Sequence of chain 1.V:
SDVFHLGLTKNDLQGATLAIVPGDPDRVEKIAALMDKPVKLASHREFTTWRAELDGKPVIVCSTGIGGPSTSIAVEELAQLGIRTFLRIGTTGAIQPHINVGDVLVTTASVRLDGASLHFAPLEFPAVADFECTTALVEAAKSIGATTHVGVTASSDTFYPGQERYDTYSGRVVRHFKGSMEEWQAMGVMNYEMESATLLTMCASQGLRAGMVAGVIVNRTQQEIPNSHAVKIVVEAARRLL

Binding-site contacts:
Ligand atom C6 contacts residue THR94 of chain 1.V at 3.4 Å.
Ligand atom C5 contacts residue GLY96 of chain 1.V at 3.4 Å.
Ligand atom C5 contacts residue THR95 of chain 1.V at 3.4 Å.
Ligand atom C5' contacts residue ILE69 of chain 1.V at 3.8 Å (hydrophobic).
Ligand atom C2 contacts residue GLU196 of chain 1.V at 3.9 Å.
Ligand atom C2' contacts residue GLU198 of chain 1.V at 3.5 Å.
Ligand atom C4 contacts residue GLN166 of chain 1.V at 3.7 Å.
Ligand atom N1 contacts residue THR94 of chain 1.V at 3.5 Å (h-bond).
Ligand atom O4' contacts residue PO41 of chain 1.PC at 3.0 Å (h-bond).
Ligand atom O4 contacts residue GLY96 of chain 1.V at 3.4 Å.
Ligand atom C4 contacts residue ARG168 of chain 1.V at 3.7 Å.
Ligand atom O2 contacts residue MET197 of chain 1.V at 3.2 Å.
Ligand atom N3 contacts residue PHE162 of chain 1.V at 3.8 Å.
Ligand atom C6 contacts residue THR95 of chain 1.V at 3.6 Å.
Ligand atom C2' contacts residue MET197 of chain 1.V at 3.6 Å (hydrophobic).
Ligand atom C3' contacts residue PO41 of chain 1.PC at 3.5 Å.
Ligand atom C2 contacts residue TYR195 of chain 1.V at 3.9 Å (hydrophobic).
Ligand atom C3' contacts residue GLU198 of chain 1.V at 3.6 Å.
Ligand atom O5' contacts residue HIS8 of chain 1.U at 2.8 Å (h-bond).
Ligand atom O3' contacts residue ILE69 of chain 1.V at 3.6 Å.
Ligand atom C4' contacts residue PO41 of chain 1.PC at 3.5 Å.
Ligand atom O3' contacts residue GLU198 of chain 1.V at 2.5 Å (salt-bridge).
Ligand atom C4 contacts residue GLY96 of chain 1.V at 3.4 Å.
Ligand atom C2 contacts residue GLN166 of chain 1.V at 3.7 Å.
Ligand atom C1' contacts residue PO41 of chain 1.PC at 3.8 Å.
Ligand atom C2' contacts residue PO41 of chain 1.PC at 3.2 Å.
Ligand atom O4 contacts residue ARG168 of chain 1.V at 2.8 Å (salt-bridge).
Ligand atom N3 contacts residue TYR195 of chain 1.V at 3.8 Å.
Ligand atom O3' contacts residue PO41 of chain 1.PC at 2.9 Å (h-bond).
Ligand atom N3 contacts residue GLN166 of chain 1.V at 2.8 Å (h-bond).
Ligand atom O4' contacts residue THR94 of chain 1.V at 3.2 Å (h-bond).
Ligand atom C5' contacts residue HIS8 of chain 1.U at 3.2 Å.
Ligand atom C3' contacts residue MET197 of chain 1.V at 3.8 Å (hydrophobic).
Ligand atom C1' contacts residue THR94 of chain 1.V at 3.2 Å.
Ligand atom C2' contacts residue THR94 of chain 1.V at 3.8 Å.
Ligand atom O2 contacts residue GLN166 of chain 1.V at 3.1 Å (h-bond).
Ligand atom O4 contacts residue VAL221 of chain 1.V at 3.7 Å.
Ligand atom O5' contacts residue PHE162 of chain 1.V at 3.3 Å.
Ligand atom O4 contacts residue GLN166 of chain 1.V at 3.7 Å.
Ligand atom O2 contacts residue GLU196 of chain 1.V at 3.4 Å.

This protein binds this small molecule.
Small molecule (SMILES): O=c1ccn([C@H]2C[C@H](O)[C@@H](CO)O2)c(=O)[nH]1

Sequence of chain 1.U:
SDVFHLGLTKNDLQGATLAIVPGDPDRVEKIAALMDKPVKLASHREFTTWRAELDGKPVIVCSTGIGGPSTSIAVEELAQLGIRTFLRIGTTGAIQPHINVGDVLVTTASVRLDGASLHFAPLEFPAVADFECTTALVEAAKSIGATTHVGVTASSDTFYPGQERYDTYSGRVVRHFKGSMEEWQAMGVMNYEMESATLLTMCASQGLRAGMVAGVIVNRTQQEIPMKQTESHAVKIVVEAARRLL